Sequence of chain 1.C:
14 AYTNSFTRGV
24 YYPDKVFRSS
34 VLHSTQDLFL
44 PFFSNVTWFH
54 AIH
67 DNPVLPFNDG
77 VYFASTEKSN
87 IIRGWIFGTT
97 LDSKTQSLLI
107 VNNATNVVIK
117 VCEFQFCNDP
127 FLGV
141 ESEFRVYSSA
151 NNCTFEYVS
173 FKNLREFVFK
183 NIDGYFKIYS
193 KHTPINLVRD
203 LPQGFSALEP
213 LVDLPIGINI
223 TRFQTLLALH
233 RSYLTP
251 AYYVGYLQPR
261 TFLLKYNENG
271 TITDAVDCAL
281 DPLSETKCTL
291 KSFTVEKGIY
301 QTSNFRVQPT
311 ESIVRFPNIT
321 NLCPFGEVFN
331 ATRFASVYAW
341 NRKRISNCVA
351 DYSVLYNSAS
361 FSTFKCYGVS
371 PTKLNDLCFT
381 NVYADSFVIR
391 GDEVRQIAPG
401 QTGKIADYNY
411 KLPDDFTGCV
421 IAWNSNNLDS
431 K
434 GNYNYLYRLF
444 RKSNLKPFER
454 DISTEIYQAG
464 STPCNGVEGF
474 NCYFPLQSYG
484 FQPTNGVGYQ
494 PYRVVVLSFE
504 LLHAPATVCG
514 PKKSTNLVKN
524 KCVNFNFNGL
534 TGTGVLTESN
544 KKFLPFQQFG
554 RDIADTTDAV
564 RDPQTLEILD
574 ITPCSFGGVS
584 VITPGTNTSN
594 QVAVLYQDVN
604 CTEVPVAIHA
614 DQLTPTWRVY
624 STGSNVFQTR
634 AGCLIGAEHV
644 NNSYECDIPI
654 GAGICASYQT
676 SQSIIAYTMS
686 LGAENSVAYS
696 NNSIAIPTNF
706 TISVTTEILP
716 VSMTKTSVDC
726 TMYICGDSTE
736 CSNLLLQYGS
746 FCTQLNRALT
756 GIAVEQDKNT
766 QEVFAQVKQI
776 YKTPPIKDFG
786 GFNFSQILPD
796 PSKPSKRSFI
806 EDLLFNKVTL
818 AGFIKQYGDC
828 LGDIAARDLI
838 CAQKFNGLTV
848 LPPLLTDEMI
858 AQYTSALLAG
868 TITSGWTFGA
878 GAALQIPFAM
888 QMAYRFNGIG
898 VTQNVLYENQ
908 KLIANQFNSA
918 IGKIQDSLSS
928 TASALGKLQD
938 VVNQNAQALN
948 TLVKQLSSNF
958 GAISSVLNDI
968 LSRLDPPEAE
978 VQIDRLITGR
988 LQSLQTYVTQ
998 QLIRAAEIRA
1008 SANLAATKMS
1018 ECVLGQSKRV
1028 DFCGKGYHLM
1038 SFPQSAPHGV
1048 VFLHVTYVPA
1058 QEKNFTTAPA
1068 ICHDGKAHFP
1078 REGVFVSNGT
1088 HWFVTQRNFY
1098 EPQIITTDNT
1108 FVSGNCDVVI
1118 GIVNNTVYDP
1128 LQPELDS

A protein and the small-molecule ligand that binds it are described below.
Small molecule (SMILES): CC(=O)N[C@H]1[C@H](O[C@H]2[C@H](O)[C@@H](NC(C)=O)CO[C@@H]2CO)O[C@H](CO)[C@@H](O)[C@@H]1O

Binding-site contacts:
Ligand atom O6 contacts residue GLN791 of chain 1.C at 3.1 Å (h-bond).
Ligand atom O7 contacts residue ASN788 of chain 1.C at 4.4 Å.
Ligand atom C1 contacts residue SER790 of chain 1.C at 3.6 Å.
Ligand atom C2 contacts residue ASN788 of chain 1.C at 2.5 Å.
Ligand atom C5 contacts residue SER790 of chain 1.C at 3.7 Å.
Ligand atom C4 contacts residue ASN788 of chain 1.C at 4.2 Å.
Ligand atom N2 contacts residue ASN788 of chain 1.C at 3.0 Å (h-bond).
Ligand atom C1 contacts residue ASN788 of chain 1.C at 1.4 Å.
Ligand atom C7 contacts residue ASN788 of chain 1.C at 4.0 Å.
Ligand atom O5 contacts residue ASN788 of chain 1.C at 2.3 Å (h-bond).
Ligand atom C3 contacts residue ASN788 of chain 1.C at 3.8 Å.
Ligand atom C5 contacts residue ASN788 of chain 1.C at 3.6 Å.
Ligand atom O6 contacts residue SER790 of chain 1.C at 4.2 Å.
Ligand atom O5 contacts residue SER790 of chain 1.C at 3.7 Å.
Ligand atom C6 contacts residue GLN791 of chain 1.C at 4.3 Å.
Ligand atom C6 contacts residue SER790 of chain 1.C at 4.5 Å.